This protein binds this small molecule.
Small molecule (SMILES): CC(C)C[C@H](NC(=O)[C@H](CC(N)=O)NC(=O)[C@H](C)N)C(=O)N[C@@H](CC(N)=O)C(=O)N1CCC[C@H]1C(=O)N[C@@H](CC(N)=O)C(=O)N[C@@H](C)C(=O)N1CCC[C@H]1C(=O)N[C@@H](CCC(=O)O)C(=O)N[C@@H](Cc1ccccc1)C(=O)N[C@@H](CC1=NC=NC1)C(=O)N1CCC[C@H]1C(=O)NCC(=O)N[C@H](C(=O)N1CCC[C@H]1C(=O)N[C@@H](CC1=c2ccccc2=NC1)C(=O)N[C@@H](C)C(=O)NCC(=O)N[C@@H](C)C=O)C(C)C

Sequence of chain 1.G:
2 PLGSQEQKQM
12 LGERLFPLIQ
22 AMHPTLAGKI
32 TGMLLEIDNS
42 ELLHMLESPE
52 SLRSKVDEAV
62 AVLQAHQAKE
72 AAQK

Binding-site contacts:
Ligand atom CA contacts residue GLU14 of chain 1.G at 3.7 Å.
Ligand atom CD contacts residue GLU37 of chain 1.G at 3.5 Å.
Ligand atom O contacts residue GLU59 of chain 1.G at 3.4 Å (salt-bridge).
Ligand atom O contacts residue GLY33 of chain 1.G at 3.3 Å.
Ligand atom CZ2 contacts residue GLY33 of chain 1.G at 3.5 Å.
Ligand atom O contacts residue GLN10 of chain 1.G at 2.6 Å (h-bond).
Ligand atom CB contacts residue GLU37 of chain 1.G at 3.6 Å.
Ligand atom CB contacts residue GLN10 of chain 1.G at 3.4 Å.
Ligand atom CB contacts residue HIS67 of chain 1.G at 3.7 Å.
Ligand atom N contacts residue GLU14 of chain 1.G at 3.5 Å (salt-bridge).
Ligand atom CA contacts residue GLN10 of chain 1.G at 3.5 Å.
Ligand atom CZ contacts residue GLU14 of chain 1.G at 3.8 Å.
Ligand atom CB contacts residue GLN6 of chain 1.G at 3.8 Å.
Ligand atom CA contacts residue GLY29 of chain 1.G at 3.6 Å.
Ligand atom CB contacts residue GLY29 of chain 1.G at 3.8 Å.
Ligand atom C contacts residue GLN10 of chain 1.G at 3.4 Å.
Ligand atom O contacts residue MET34 of chain 1.G at 3.3 Å.
Ligand atom N contacts residue GLY29 of chain 1.G at 2.9 Å (h-bond).
Ligand atom O contacts residue LYS30 of chain 1.G at 2.4 Å (salt-bridge).
Ligand atom CG contacts residue PHE17 of chain 1.G at 3.6 Å (hydrophobic).
Ligand atom O contacts residue GLY29 of chain 1.G at 3.4 Å.
Ligand atom C contacts residue LYS30 of chain 1.G at 3.6 Å.
Ligand atom O contacts residue LEU64 of chain 1.G at 3.8 Å.
Ligand atom N contacts residue GLN10 of chain 1.G at 3.7 Å.
Ligand atom CB contacts residue GLY33 of chain 1.G at 3.8 Å.
Ligand atom CD2 contacts residue MET34 of chain 1.G at 3.5 Å (hydrophobic).
Ligand atom N contacts residue GLN10 of chain 1.G at 2.5 Å (h-bond).
Ligand atom CE2 contacts residue GLY13 of chain 1.G at 3.5 Å.
Ligand atom O contacts residue LYS30 of chain 1.G at 3.2 Å.
Ligand atom CA contacts residue GLN10 of chain 1.G at 3.3 Å.
Ligand atom C contacts residue GLY29 of chain 1.G at 3.8 Å.
Ligand atom CG contacts residue VAL63 of chain 1.G at 3.6 Å (hydrophobic).
Ligand atom CZ contacts residue GLY13 of chain 1.G at 3.6 Å.
Ligand atom N contacts residue GLU59 of chain 1.G at 3.4 Å (salt-bridge).
Ligand atom C contacts residue GLN10 of chain 1.G at 3.4 Å.
Ligand atom C contacts residue GLN6 of chain 1.G at 3.6 Å.
Ligand atom CH2 contacts residue LEU36 of chain 1.G at 3.8 Å (hydrophobic).
Ligand atom CD2 contacts residue THR32 of chain 1.G at 3.8 Å.
Ligand atom CD1 contacts residue LEU36 of chain 1.G at 3.7 Å (hydrophobic).
Ligand atom C contacts residue MET34 of chain 1.G at 3.8 Å (hydrophobic).